Sequence of chain 1.M:
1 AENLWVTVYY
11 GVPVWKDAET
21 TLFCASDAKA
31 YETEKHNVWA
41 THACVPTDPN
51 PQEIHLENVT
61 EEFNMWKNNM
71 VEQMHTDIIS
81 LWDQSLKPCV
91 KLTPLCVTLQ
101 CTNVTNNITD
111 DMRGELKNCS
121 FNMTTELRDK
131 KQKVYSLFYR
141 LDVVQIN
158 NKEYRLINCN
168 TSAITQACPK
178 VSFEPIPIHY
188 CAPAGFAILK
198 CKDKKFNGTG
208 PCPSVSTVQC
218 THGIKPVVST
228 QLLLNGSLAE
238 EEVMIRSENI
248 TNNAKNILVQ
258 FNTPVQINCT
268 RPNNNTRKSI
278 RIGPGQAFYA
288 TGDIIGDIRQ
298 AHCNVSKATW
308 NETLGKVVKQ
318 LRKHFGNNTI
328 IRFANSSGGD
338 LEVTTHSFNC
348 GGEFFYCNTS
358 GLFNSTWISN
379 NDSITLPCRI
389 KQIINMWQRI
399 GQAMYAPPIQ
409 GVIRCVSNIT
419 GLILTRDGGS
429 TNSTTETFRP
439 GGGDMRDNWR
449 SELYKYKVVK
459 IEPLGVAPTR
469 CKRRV

A small-molecule ligand and the protein it binds are described below.
Small molecule (SMILES): CC(=O)N[C@H]1[C@H](O[C@H]2[C@H](O)[C@@H](NC(C)=O)CO[C@@H]2CO)O[C@H](CO)[C@@H](O)[C@@H]1O

Binding-site contacts:
Ligand atom C8 contacts residue BMA3 of chain 1.UA at 4.3 Å.
Ligand atom O6 contacts residue MAN4 of chain 1.UA at 3.4 Å (h-bond).
Ligand atom C2 contacts residue NAG2 of chain 1.UA at 3.8 Å.
Ligand atom O3 contacts residue ASN361 of chain 1.M at 3.8 Å.
Ligand atom C3 contacts residue ASN361 of chain 1.M at 3.6 Å.
Ligand atom O3 contacts residue NAG2 of chain 1.UA at 3.8 Å.
Ligand atom C7 contacts residue ASN361 of chain 1.M at 3.6 Å.
Ligand atom C8 contacts residue NAG2 of chain 1.UA at 4.4 Å.
Ligand atom C7 contacts residue NAG2 of chain 1.UA at 4.0 Å.
Ligand atom N2 contacts residue ASN361 of chain 1.M at 3.2 Å (h-bond).
Ligand atom O7 contacts residue ASN361 of chain 1.M at 3.2 Å (h-bond).
Ligand atom C4 contacts residue ASN361 of chain 1.M at 4.2 Å.
Ligand atom O7 contacts residue NAG2 of chain 1.UA at 3.6 Å.
Ligand atom C1 contacts residue ASN361 of chain 1.M at 1.4 Å.
Ligand atom O5 contacts residue ASN361 of chain 1.M at 2.4 Å (h-bond).
Ligand atom C2 contacts residue ASN361 of chain 1.M at 2.4 Å.
Ligand atom C5 contacts residue ASN361 of chain 1.M at 3.6 Å.
Ligand atom N2 contacts residue NAG2 of chain 1.UA at 4.0 Å.
Ligand atom C8 contacts residue NAG1 of chain 1.TA at 3.6 Å.
Ligand atom C3 contacts residue NAG2 of chain 1.UA at 3.9 Å.
Ligand atom O7 contacts residue SER357 of chain 1.M at 4.0 Å.